Binding-site contacts:
Ligand atom C4 contacts residue ASN70 of chain 29.F at 4.2 Å.
Ligand atom C2 contacts residue PRO31 of chain 29.F at 3.9 Å (hydrophobic).
Ligand atom C3 contacts residue ASN70 of chain 29.F at 3.8 Å.
Ligand atom N2 contacts residue ASN70 of chain 29.F at 2.9 Å (h-bond).
Ligand atom O7 contacts residue PRO31 of chain 29.F at 3.2 Å (h-bond).
Ligand atom C6 contacts residue ARG33 of chain 29.F at 4.1 Å.
Ligand atom O7 contacts residue ASN70 of chain 29.F at 3.3 Å (h-bond).
Ligand atom C1 contacts residue ARG33 of chain 29.F at 4.2 Å.
Ligand atom C8 contacts residue ASN70 of chain 29.F at 3.6 Å.
Ligand atom C7 contacts residue ASN70 of chain 29.F at 3.1 Å.
Ligand atom O3 contacts residue PRO31 of chain 29.F at 4.0 Å.
Ligand atom N2 contacts residue PRO31 of chain 29.F at 2.8 Å (h-bond).
Ligand atom C7 contacts residue PRO31 of chain 29.F at 3.4 Å (hydrophobic).
Ligand atom O6 contacts residue ARG33 of chain 29.F at 3.6 Å.
Ligand atom C5 contacts residue ARG33 of chain 29.F at 4.1 Å.
Ligand atom O7 contacts residue SER71 of chain 29.F at 4.2 Å.
Ligand atom C1 contacts residue ASN70 of chain 29.F at 1.4 Å.
Ligand atom C5 contacts residue ASN70 of chain 29.F at 3.7 Å.
Ligand atom O5 contacts residue ASN70 of chain 29.F at 2.4 Å (h-bond).
Ligand atom C2 contacts residue ASN70 of chain 29.F at 2.5 Å.
Ligand atom N2 contacts residue ASN32 of chain 29.F at 4.2 Å.
Ligand atom C3 contacts residue PRO31 of chain 29.F at 4.0 Å (hydrophobic).

Sequence of chain 29.F:
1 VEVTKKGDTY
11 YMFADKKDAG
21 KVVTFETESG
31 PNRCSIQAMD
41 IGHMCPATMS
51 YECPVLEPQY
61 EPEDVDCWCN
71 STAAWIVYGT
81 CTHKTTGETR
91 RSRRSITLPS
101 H

A protein and the small-molecule ligand that binds it are described below.
Small molecule (SMILES): CC(=O)N[C@@H]1[C@@H](O)[C@H](O)[C@@H](CO)O[C@H]1O